This small molecule binds to this protein.
Small molecule (SMILES): CCCC(C)=O

Sequence of chain 2.A:
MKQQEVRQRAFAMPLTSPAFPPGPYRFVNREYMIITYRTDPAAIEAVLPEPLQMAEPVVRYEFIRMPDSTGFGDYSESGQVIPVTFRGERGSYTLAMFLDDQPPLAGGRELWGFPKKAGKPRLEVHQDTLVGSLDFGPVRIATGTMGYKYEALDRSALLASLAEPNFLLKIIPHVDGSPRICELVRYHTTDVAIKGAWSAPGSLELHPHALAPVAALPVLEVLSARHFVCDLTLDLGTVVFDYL

Binding-site contacts:
Ligand atom O6 contacts residue MET66 of chain 2.A at 3.8 Å.
Ligand atom C2 contacts residue LYS116 of chain 2.A at 1.2 Å.
Ligand atom O6 contacts residue ARG30 of chain 2.A at 3.2 Å (salt-bridge).
Ligand atom C5 contacts residue ARG30 of chain 2.A at 3.6 Å.
Ligand atom C1 contacts residue LYS116 of chain 2.A at 2.5 Å.
Ligand atom C1 contacts residue TYR75 of chain 2.A at 3.6 Å (hydrophobic).
Ligand atom C2 contacts residue PHE114 of chain 2.A at 4.2 Å (hydrophobic).
Ligand atom C2 contacts residue GLY108 of chain 2.A at 4.4 Å.
Ligand atom O6 contacts residue PHE27 of chain 2.A at 3.9 Å.
Ligand atom C1 contacts residue GLY108 of chain 2.A at 4.5 Å.
Ligand atom O6 contacts residue LYS116 of chain 2.A at 4.0 Å.
Ligand atom C3 contacts residue PHE114 of chain 2.A at 4.0 Å (hydrophobic).
Ligand atom C4 contacts residue LEU234 of chain 2.A at 4.4 Å (hydrophobic).
Ligand atom C4 contacts residue ARG30 of chain 2.A at 3.8 Å.
Ligand atom C2 contacts residue TYR75 of chain 2.A at 4.1 Å (hydrophobic).
Ligand atom C4 contacts residue TYR75 of chain 2.A at 4.2 Å (hydrophobic).
Ligand atom C3 contacts residue MET97 of chain 2.A at 4.2 Å (hydrophobic).
Ligand atom C3 contacts residue LYS116 of chain 2.A at 2.3 Å.
Ligand atom C1 contacts residue LEU234 of chain 2.A at 4.1 Å (hydrophobic).
Ligand atom C1 contacts residue PHE72 of chain 2.A at 4.0 Å (hydrophobic).
Ligand atom C2 contacts residue PRO104 of chain 2.A at 3.8 Å (hydrophobic).
Ligand atom C2 contacts residue LEU99 of chain 2.A at 4.2 Å (hydrophobic).
Ligand atom O6 contacts residue TYR75 of chain 2.A at 3.1 Å (h-bond).
Ligand atom C4 contacts residue LYS116 of chain 2.A at 3.6 Å.
Ligand atom C5 contacts residue MET97 of chain 2.A at 3.8 Å (hydrophobic).
Ligand atom C5 contacts residue PHE114 of chain 2.A at 4.5 Å (hydrophobic).
Ligand atom O6 contacts residue LEU234 of chain 2.A at 4.3 Å.
Ligand atom C1 contacts residue PRO104 of chain 2.A at 3.7 Å (hydrophobic).